A protein and the small-molecule ligand that binds it are described below.
Small molecule (SMILES): CC(C)CCC[C@@H](C)[C@H]1CC[C@H]2[C@@H]3CC=C4C[C@@H](OC(=O)CCC(=O)O)CC[C@]4(C)[C@H]3CC[C@]12C

Binding-site contacts:
Ligand atom CAR contacts residue TRP677 of chain 1.B at 4.1 Å (hydrophobic).
Ligand atom CAI contacts residue Y011 of chain 1.K at 3.4 Å.
Ligand atom CAS contacts residue VAL737 of chain 1.B at 3.8 Å (hydrophobic).
Ligand atom CAU contacts residue VAL737 of chain 1.B at 3.7 Å (hydrophobic).
Ligand atom CAC contacts residue ILE738 of chain 1.B at 3.7 Å (hydrophobic).
Ligand atom CAD contacts residue PHE841 of chain 1.B at 3.6 Å (hydrophobic).
Ligand atom CAY contacts residue VAL843 of chain 1.B at 4.2 Å (hydrophobic).
Ligand atom OAH contacts residue SER844 of chain 1.B at 4.2 Å.
Ligand atom OAW contacts residue TRP677 of chain 1.B at 3.8 Å.
Ligand atom CAL contacts residue ASN687 of chain 1.B at 4.0 Å.
Ligand atom OAG contacts residue SER844 of chain 1.B at 3.9 Å.
Ligand atom OAH contacts residue Y011 of chain 1.K at 3.6 Å.
Ligand atom CAX contacts residue ARG845 of chain 1.B at 3.5 Å.
Ligand atom CBF contacts residue SER734 of chain 1.B at 4.1 Å.
Ligand atom OAW contacts residue VAL843 of chain 1.B at 4.1 Å.
Ligand atom CAK contacts residue Y011 of chain 1.K at 4.1 Å.
Ligand atom CAQ contacts residue ILE691 of chain 1.B at 4.2 Å (hydrophobic).
Ligand atom CAE contacts residue Y011 of chain 1.K at 3.7 Å.
Ligand atom CAR contacts residue PHE733 of chain 1.B at 3.6 Å (hydrophobic).
Ligand atom CAT contacts residue PHE733 of chain 1.B at 3.6 Å (hydrophobic).
Ligand atom CAV contacts residue Y011 of chain 1.K at 3.3 Å.
Ligand atom CAY contacts residue TRP677 of chain 1.B at 3.6 Å (hydrophobic).
Ligand atom CAL contacts residue Y011 of chain 1.K at 4.0 Å.
Ligand atom OAG contacts residue VAL843 of chain 1.B at 3.4 Å (h-bond).
Ligand atom OAH contacts residue ARG845 of chain 1.B at 2.4 Å (salt-bridge).
Ligand atom CAK contacts residue ILE691 of chain 1.B at 3.8 Å (hydrophobic).
Ligand atom CAX contacts residue SER844 of chain 1.B at 4.1 Å.
Ligand atom CAD contacts residue Y011 of chain 1.K at 4.0 Å.
Ligand atom CAR contacts residue VAL843 of chain 1.B at 4.1 Å (hydrophobic).
Ligand atom CAY contacts residue SER844 of chain 1.B at 4.0 Å.
Ligand atom OAF contacts residue ARG845 of chain 1.B at 3.2 Å (salt-bridge).
Ligand atom CAZ contacts residue Y011 of chain 1.K at 3.4 Å.
Ligand atom CAP contacts residue ILE691 of chain 1.B at 4.2 Å (hydrophobic).
Ligand atom CAC contacts residue ILE741 of chain 1.B at 3.8 Å (hydrophobic).
Ligand atom CBC contacts residue PHE730 of chain 1.B at 4.0 Å (hydrophobic).
Ligand atom CAR contacts residue PHE730 of chain 1.B at 4.1 Å (hydrophobic).
Ligand atom OAG contacts residue TRP677 of chain 1.B at 3.2 Å.
Ligand atom CAT contacts residue SER734 of chain 1.B at 3.8 Å.
Ligand atom OAW contacts residue SER844 of chain 1.B at 3.5 Å.
Ligand atom CAM contacts residue PHE730 of chain 1.B at 4.0 Å (hydrophobic).

Sequence of chain 1.B:
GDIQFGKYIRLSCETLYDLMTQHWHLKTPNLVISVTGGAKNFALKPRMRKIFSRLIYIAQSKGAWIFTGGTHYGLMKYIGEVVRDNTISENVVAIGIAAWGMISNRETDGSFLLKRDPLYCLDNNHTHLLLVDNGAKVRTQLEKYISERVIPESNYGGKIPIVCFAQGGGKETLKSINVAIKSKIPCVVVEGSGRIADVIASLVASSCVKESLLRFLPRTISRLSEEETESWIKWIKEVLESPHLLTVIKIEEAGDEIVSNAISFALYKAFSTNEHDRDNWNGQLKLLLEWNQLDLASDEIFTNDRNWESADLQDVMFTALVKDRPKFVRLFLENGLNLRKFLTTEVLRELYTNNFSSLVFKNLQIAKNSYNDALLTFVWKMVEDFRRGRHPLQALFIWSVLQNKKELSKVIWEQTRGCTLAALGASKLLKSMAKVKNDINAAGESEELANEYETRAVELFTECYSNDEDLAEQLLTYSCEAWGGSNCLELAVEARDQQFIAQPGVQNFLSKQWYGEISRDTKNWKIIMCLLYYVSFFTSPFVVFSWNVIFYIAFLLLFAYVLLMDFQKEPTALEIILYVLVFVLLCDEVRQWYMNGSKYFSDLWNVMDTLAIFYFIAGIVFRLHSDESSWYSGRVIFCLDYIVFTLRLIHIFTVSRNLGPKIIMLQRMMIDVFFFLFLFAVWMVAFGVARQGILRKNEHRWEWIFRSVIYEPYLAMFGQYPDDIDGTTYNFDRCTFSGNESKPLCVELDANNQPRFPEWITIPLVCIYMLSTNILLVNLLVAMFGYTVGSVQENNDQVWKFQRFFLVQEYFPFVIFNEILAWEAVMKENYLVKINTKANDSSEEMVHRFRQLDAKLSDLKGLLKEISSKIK